Sequence of chain 1.A:
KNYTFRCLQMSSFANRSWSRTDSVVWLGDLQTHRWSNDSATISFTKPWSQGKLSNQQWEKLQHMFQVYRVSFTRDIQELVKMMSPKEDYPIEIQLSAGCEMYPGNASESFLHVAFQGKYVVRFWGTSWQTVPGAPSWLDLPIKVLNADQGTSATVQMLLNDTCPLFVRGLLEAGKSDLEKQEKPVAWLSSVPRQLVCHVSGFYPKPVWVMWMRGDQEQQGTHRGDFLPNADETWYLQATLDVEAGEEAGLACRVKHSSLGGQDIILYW

Binding-site contacts:
Ligand atom C7 contacts residue SER22 of chain 1.A at 4.3 Å.
Ligand atom C3 contacts residue ASN20 of chain 1.A at 3.8 Å.
Ligand atom C5 contacts residue ASN20 of chain 1.A at 3.6 Å.
Ligand atom C5 contacts residue ALA19 of chain 1.A at 4.2 Å (hydrophobic).
Ligand atom O5 contacts residue TRP23 of chain 1.A at 3.9 Å.
Ligand atom C7 contacts residue ASN20 of chain 1.A at 3.3 Å.
Ligand atom N2 contacts residue ASN20 of chain 1.A at 3.0 Å (h-bond).
Ligand atom C2 contacts residue ASN20 of chain 1.A at 2.5 Å.
Ligand atom C1 contacts residue TRP23 of chain 1.A at 3.8 Å (hydrophobic).
Ligand atom O5 contacts residue ASN20 of chain 1.A at 2.3 Å (h-bond).
Ligand atom C4 contacts residue ASN20 of chain 1.A at 4.2 Å.
Ligand atom O5 contacts residue ALA19 of chain 1.A at 3.4 Å.
Ligand atom C1 contacts residue ASN20 of chain 1.A at 1.4 Å.
Ligand atom O6 contacts residue ALA19 of chain 1.A at 3.7 Å.
Ligand atom N2 contacts residue SER22 of chain 1.A at 4.2 Å.
Ligand atom C5 contacts residue TRP23 of chain 1.A at 3.9 Å (hydrophobic).
Ligand atom O7 contacts residue ASN20 of chain 1.A at 3.3 Å (h-bond).
Ligand atom C8 contacts residue SER22 of chain 1.A at 3.9 Å.
Ligand atom C1 contacts residue ALA19 of chain 1.A at 4.3 Å (hydrophobic).
Ligand atom O7 contacts residue TRP23 of chain 1.A at 4.2 Å.
Ligand atom C6 contacts residue TRP23 of chain 1.A at 4.0 Å (hydrophobic).
Ligand atom C6 contacts residue ALA19 of chain 1.A at 3.8 Å (hydrophobic).
Ligand atom C7 contacts residue TRP23 of chain 1.A at 4.4 Å (hydrophobic).
Ligand atom C8 contacts residue TRP23 of chain 1.A at 3.9 Å (hydrophobic).

This small molecule binds to this protein.
Small molecule (SMILES): CC(=O)N[C@H]1[C@H](O[C@H]2[C@H](O)[C@@H](NC(C)=O)CO[C@@H]2CO)O[C@H](CO)[C@@H](O)[C@@H]1O